The protein below binds the small molecule below.
Small molecule (SMILES): CC(=O)N[C@@H]1[C@@H](O)[C@H](O)[C@@H](CO)O[C@H]1O

Binding-site contacts:
Ligand atom C1 contacts residue THR392 of chain 1.C at 4.3 Å.
Ligand atom O5 contacts residue THR392 of chain 1.C at 3.9 Å.
Ligand atom C4 contacts residue ASN390 of chain 1.C at 4.3 Å.
Ligand atom O4 contacts residue THR392 of chain 1.C at 3.4 Å.
Ligand atom C6 contacts residue ASP393 of chain 1.C at 4.5 Å.
Ligand atom N2 contacts residue ASN390 of chain 1.C at 2.9 Å (h-bond).
Ligand atom O7 contacts residue ALA389 of chain 1.C at 3.7 Å.
Ligand atom C7 contacts residue ASN390 of chain 1.C at 3.5 Å.
Ligand atom O7 contacts residue THR392 of chain 1.C at 4.1 Å.
Ligand atom C6 contacts residue THR392 of chain 1.C at 3.9 Å.
Ligand atom C3 contacts residue THR392 of chain 1.C at 4.1 Å.
Ligand atom O5 contacts residue ASN390 of chain 1.C at 2.4 Å (h-bond).
Ligand atom O7 contacts residue ILE391 of chain 1.C at 3.9 Å.
Ligand atom C3 contacts residue ASN390 of chain 1.C at 3.8 Å.
Ligand atom C4 contacts residue THR392 of chain 1.C at 4.1 Å.
Ligand atom C5 contacts residue THR392 of chain 1.C at 3.5 Å.
Ligand atom C5 contacts residue ASN390 of chain 1.C at 3.7 Å.
Ligand atom C7 contacts residue ALA389 of chain 1.C at 4.0 Å (hydrophobic).
Ligand atom C2 contacts residue ASN390 of chain 1.C at 2.5 Å.
Ligand atom O7 contacts residue ASN390 of chain 1.C at 3.5 Å.
Ligand atom C8 contacts residue ALA389 of chain 1.C at 4.0 Å (hydrophobic).
Ligand atom O6 contacts residue ASP393 of chain 1.C at 3.4 Å.
Ligand atom C1 contacts residue ASN390 of chain 1.C at 1.4 Å.
Ligand atom O6 contacts residue THR392 of chain 1.C at 3.2 Å (h-bond).

Sequence of chain 1.C:
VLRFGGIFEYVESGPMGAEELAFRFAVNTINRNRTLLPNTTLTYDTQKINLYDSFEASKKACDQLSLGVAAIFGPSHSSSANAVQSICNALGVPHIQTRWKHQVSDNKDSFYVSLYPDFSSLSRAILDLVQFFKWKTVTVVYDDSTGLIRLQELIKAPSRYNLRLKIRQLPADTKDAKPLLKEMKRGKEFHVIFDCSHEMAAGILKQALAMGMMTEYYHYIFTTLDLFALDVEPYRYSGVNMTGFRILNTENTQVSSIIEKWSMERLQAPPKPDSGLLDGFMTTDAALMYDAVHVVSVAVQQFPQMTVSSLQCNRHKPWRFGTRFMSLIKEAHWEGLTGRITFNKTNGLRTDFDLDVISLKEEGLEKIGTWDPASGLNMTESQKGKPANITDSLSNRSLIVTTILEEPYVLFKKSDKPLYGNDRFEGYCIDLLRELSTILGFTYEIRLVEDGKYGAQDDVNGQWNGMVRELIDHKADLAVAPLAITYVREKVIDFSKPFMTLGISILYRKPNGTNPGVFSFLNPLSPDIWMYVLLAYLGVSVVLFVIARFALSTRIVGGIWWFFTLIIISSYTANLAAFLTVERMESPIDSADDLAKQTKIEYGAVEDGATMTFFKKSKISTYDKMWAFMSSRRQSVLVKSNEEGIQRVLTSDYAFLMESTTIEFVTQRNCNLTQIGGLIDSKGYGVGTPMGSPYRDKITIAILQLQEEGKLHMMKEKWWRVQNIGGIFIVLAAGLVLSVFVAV